Sequence of chain 57.E:
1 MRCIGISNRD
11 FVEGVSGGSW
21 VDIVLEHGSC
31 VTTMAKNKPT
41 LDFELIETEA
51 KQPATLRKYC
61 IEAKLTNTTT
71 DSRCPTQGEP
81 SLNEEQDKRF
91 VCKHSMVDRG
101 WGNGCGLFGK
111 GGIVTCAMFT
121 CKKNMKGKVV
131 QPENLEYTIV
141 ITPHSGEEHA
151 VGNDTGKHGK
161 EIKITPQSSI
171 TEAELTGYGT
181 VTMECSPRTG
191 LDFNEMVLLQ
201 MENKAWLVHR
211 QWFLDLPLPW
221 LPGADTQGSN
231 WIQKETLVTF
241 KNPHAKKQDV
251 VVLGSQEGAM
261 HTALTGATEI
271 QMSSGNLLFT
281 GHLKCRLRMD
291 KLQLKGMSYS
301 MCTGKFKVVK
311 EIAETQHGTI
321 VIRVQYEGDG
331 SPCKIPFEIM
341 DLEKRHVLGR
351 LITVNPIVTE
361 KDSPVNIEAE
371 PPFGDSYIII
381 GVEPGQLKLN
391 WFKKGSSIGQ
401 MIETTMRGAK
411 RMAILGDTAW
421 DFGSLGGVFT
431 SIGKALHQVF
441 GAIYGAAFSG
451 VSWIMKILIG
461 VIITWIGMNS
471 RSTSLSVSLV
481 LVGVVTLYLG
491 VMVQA

Sequence of chain 57.C:
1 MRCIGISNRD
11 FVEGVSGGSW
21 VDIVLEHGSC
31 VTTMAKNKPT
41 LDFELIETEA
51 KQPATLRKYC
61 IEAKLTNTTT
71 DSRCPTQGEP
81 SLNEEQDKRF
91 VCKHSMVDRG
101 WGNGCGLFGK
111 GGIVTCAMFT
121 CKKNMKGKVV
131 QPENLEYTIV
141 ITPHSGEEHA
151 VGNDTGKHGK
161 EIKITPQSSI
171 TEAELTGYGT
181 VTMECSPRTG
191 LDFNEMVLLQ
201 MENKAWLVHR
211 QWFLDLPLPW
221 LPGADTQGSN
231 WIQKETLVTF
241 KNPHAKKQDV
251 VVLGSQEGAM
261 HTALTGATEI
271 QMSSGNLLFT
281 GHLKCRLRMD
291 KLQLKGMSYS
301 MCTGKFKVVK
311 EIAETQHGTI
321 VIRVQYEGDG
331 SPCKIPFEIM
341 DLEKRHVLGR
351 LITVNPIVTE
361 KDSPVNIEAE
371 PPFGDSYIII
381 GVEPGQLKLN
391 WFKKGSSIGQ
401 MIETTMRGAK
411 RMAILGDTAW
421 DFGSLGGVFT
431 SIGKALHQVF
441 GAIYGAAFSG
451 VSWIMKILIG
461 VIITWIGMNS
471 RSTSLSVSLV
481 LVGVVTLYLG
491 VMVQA

The protein below binds the small molecule below.
Small molecule (SMILES): CC(=O)N[C@H]1[C@H](O[C@H]2[C@H](O)[C@@H](NC(C)=O)CO[C@@H]2CO)O[C@H](CO)[C@@H](O)[C@@H]1O

Binding-site contacts:
Ligand atom C1 contacts residue HIS158 of chain 57.E at 3.9 Å.
Ligand atom C5 contacts residue HIS149 of chain 57.E at 4.4 Å.
Ligand atom C7 contacts residue HIS149 of chain 57.E at 4.5 Å.
Ligand atom O6 contacts residue ASN153 of chain 57.E at 4.5 Å.
Ligand atom O7 contacts residue HIS149 of chain 57.E at 3.6 Å.
Ligand atom O5 contacts residue HIS149 of chain 57.E at 3.5 Å (h-bond).
Ligand atom C7 contacts residue ASN153 of chain 57.E at 3.3 Å.
Ligand atom C5 contacts residue HIS158 of chain 57.E at 4.2 Å.
Ligand atom C1 contacts residue HIS149 of chain 57.E at 3.6 Å.
Ligand atom C1 contacts residue ASN153 of chain 57.E at 1.4 Å.
Ligand atom O6 contacts residue GLY156 of chain 57.E at 4.5 Å.
Ligand atom N2 contacts residue ASN153 of chain 57.E at 2.9 Å (h-bond).
Ligand atom C4 contacts residue ASN153 of chain 57.E at 4.2 Å.
Ligand atom O6 contacts residue HIS158 of chain 57.E at 2.8 Å (h-bond).
Ligand atom C3 contacts residue ASN153 of chain 57.E at 3.8 Å.
Ligand atom O5 contacts residue HIS158 of chain 57.E at 3.1 Å (h-bond).
Ligand atom C2 contacts residue HIS149 of chain 57.E at 3.7 Å.
Ligand atom C2 contacts residue ASN153 of chain 57.E at 2.4 Å.
Ligand atom O5 contacts residue ASN153 of chain 57.E at 2.3 Å (h-bond).
Ligand atom C6 contacts residue HIS158 of chain 57.E at 4.0 Å.
Ligand atom C4 contacts residue HIS149 of chain 57.E at 4.4 Å.
Ligand atom O5 contacts residue THR155 of chain 57.E at 4.3 Å.
Ligand atom O6 contacts residue HIS149 of chain 57.E at 3.0 Å (h-bond).
Ligand atom O7 contacts residue ASN153 of chain 57.E at 3.3 Å (h-bond).
Ligand atom O3 contacts residue HIS149 of chain 57.E at 4.2 Å.
Ligand atom C8 contacts residue GLY102 of chain 57.C at 3.3 Å.
Ligand atom C5 contacts residue ASN153 of chain 57.E at 3.6 Å.
Ligand atom C6 contacts residue HIS149 of chain 57.E at 4.2 Å.
Ligand atom C8 contacts residue ASN153 of chain 57.E at 4.0 Å.
Ligand atom C3 contacts residue HIS149 of chain 57.E at 4.5 Å.
Ligand atom C1 contacts residue THR155 of chain 57.E at 4.0 Å.